Sequence of chain 1.C:
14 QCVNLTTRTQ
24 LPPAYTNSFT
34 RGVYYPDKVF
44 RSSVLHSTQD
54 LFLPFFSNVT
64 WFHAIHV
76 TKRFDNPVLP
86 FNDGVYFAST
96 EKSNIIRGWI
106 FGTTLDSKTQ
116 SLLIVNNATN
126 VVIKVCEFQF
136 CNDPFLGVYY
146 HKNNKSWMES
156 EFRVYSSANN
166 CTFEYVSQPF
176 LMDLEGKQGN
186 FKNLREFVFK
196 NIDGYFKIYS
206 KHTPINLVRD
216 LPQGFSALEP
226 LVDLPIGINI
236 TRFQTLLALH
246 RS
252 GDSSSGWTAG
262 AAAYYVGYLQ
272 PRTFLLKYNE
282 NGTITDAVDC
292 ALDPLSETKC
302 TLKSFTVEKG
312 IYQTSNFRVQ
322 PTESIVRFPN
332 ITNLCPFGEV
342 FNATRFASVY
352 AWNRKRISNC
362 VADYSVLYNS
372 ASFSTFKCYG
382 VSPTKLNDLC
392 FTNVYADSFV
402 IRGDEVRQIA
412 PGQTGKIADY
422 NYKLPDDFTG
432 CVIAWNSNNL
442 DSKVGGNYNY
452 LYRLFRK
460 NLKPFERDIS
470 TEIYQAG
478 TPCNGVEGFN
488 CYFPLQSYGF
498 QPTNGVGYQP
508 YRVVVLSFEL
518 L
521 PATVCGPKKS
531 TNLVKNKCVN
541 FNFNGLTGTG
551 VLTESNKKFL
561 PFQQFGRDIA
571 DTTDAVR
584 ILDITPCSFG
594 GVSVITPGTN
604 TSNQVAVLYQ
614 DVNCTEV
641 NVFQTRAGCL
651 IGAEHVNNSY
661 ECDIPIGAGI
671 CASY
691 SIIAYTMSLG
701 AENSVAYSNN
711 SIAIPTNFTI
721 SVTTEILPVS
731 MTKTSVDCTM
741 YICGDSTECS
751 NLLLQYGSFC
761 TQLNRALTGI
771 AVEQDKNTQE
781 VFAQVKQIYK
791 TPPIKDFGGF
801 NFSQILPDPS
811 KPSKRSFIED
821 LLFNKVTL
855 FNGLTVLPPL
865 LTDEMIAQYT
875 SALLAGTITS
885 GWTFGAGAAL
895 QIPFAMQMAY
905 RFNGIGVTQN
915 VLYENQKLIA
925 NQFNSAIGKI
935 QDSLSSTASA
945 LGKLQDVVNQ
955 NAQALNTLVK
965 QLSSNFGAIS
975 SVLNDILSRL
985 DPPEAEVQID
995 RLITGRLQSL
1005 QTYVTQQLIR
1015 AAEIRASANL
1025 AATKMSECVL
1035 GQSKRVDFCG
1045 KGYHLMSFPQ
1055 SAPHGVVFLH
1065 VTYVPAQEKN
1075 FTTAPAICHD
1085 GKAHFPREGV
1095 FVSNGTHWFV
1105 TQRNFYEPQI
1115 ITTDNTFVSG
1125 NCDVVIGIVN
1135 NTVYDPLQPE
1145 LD

A small-molecule ligand and the protein it binds are described below.
Small molecule (SMILES): CC(=O)N[C@@H]1[C@@H](O)[C@H](O)[C@@H](CO)O[C@H]1O

Binding-site contacts:
Ligand atom N2 contacts residue TYR28 of chain 1.C at 4.3 Å.
Ligand atom N2 contacts residue ASN61 of chain 1.C at 2.9 Å (h-bond).
Ligand atom C2 contacts residue TYR28 of chain 1.C at 4.5 Å (hydrophobic).
Ligand atom O6 contacts residue ASN30 of chain 1.C at 4.4 Å.
Ligand atom C8 contacts residue ASN61 of chain 1.C at 3.8 Å.
Ligand atom C1 contacts residue ASN61 of chain 1.C at 1.5 Å.
Ligand atom O3 contacts residue TYR28 of chain 1.C at 4.0 Å.
Ligand atom C4 contacts residue ASN61 of chain 1.C at 4.3 Å.
Ligand atom O5 contacts residue ASN61 of chain 1.C at 2.5 Å (h-bond).
Ligand atom O6 contacts residue ASN61 of chain 1.C at 3.9 Å.
Ligand atom O7 contacts residue ASN61 of chain 1.C at 4.4 Å.
Ligand atom C7 contacts residue ASN61 of chain 1.C at 3.5 Å.
Ligand atom C5 contacts residue ASN61 of chain 1.C at 3.7 Å.
Ligand atom C3 contacts residue ASN61 of chain 1.C at 3.9 Å.
Ligand atom C2 contacts residue ASN61 of chain 1.C at 2.5 Å.